Sequence of chain 59.C:
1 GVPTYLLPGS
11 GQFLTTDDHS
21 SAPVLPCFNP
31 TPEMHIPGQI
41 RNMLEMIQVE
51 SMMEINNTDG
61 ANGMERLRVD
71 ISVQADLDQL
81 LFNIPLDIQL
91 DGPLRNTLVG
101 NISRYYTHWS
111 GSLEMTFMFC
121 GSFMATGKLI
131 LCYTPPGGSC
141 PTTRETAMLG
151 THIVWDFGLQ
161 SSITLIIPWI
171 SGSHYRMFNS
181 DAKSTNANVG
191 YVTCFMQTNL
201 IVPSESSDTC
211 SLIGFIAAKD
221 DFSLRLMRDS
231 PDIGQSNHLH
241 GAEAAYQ

Sequence of chain 59.A:
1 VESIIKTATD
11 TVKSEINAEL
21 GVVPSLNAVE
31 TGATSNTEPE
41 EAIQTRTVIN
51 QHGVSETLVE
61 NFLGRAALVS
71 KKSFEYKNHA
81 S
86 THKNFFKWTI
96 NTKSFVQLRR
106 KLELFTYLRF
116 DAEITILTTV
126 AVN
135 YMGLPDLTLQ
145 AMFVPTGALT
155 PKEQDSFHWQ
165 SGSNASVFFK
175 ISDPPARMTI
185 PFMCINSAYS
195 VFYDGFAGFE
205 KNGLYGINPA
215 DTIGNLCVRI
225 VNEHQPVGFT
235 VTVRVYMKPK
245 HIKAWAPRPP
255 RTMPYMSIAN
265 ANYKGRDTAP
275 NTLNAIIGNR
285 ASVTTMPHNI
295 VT

This protein binds this small molecule.
Small molecule (SMILES): CC(=O)N[C@@H]1[C@@H](O)[C@H](O[C@@H]2O[C@H](CO[C@]3(C(=O)O)C[C@H](O)[C@@H](NC(C)=O)[C@H]([C@H](O)[C@H](O)CO)O3)[C@H](O)[C@H](O)[C@H]2O)[C@@H](CO)O[C@H]1O

Binding-site contacts:
Ligand atom O3 contacts residue GLY282 of chain 59.A at 3.4 Å.
Ligand atom O6 contacts residue ASP91 of chain 59.C at 3.3 Å.
Ligand atom C5 contacts residue PRO274 of chain 59.A at 3.9 Å (hydrophobic).
Ligand atom O3 contacts residue ASP91 of chain 59.C at 4.0 Å.
Ligand atom C5 contacts residue PRO231 of chain 59.C at 3.6 Å (hydrophobic).
Ligand atom C1 contacts residue ARG104 of chain 59.C at 3.7 Å.
Ligand atom O1B contacts residue ARG104 of chain 59.C at 2.8 Å (salt-bridge).
Ligand atom C3 contacts residue ARG104 of chain 59.C at 3.9 Å.
Ligand atom C11 contacts residue ILE233 of chain 59.C at 3.8 Å (hydrophobic).
Ligand atom C6 contacts residue ASP91 of chain 59.C at 3.9 Å.
Ligand atom C4 contacts residue ASP91 of chain 59.C at 3.3 Å.
Ligand atom O4 contacts residue ASP232 of chain 59.C at 2.8 Å (salt-bridge).
Ligand atom C11 contacts residue GLY234 of chain 59.C at 3.9 Å.
Ligand atom O10 contacts residue ASN275 of chain 59.A at 2.9 Å (h-bond).
Ligand atom O4 contacts residue PRO231 of chain 59.C at 3.8 Å.
Ligand atom O3 contacts residue PRO274 of chain 59.A at 3.9 Å.
Ligand atom C11 contacts residue PRO231 of chain 59.C at 4.0 Å (hydrophobic).
Ligand atom C11 contacts residue ASP232 of chain 59.C at 3.8 Å.
Ligand atom C4 contacts residue ASN275 of chain 59.A at 3.8 Å.
Ligand atom C3 contacts residue ARG95 of chain 59.C at 3.9 Å.
Ligand atom C5 contacts residue ASN275 of chain 59.A at 3.5 Å.
Ligand atom C6 contacts residue PRO231 of chain 59.C at 4.0 Å (hydrophobic).
Ligand atom C10 contacts residue ASN275 of chain 59.A at 3.2 Å.
Ligand atom C3 contacts residue PRO274 of chain 59.A at 3.8 Å (hydrophobic).
Ligand atom C4 contacts residue ARG104 of chain 59.C at 4.0 Å.
Ligand atom C3 contacts residue PRO274 of chain 59.A at 4.1 Å (hydrophobic).
Ligand atom C3 contacts residue ASP232 of chain 59.C at 4.1 Å.
Ligand atom C10 contacts residue PRO231 of chain 59.C at 3.9 Å (hydrophobic).
Ligand atom O4 contacts residue ASN275 of chain 59.A at 3.0 Å (h-bond).
Ligand atom C4 contacts residue ASP232 of chain 59.C at 3.5 Å.
Ligand atom O7 contacts residue PRO274 of chain 59.A at 3.4 Å.
Ligand atom O4 contacts residue ASP91 of chain 59.C at 2.8 Å (salt-bridge).
Ligand atom O10 contacts residue ARG270 of chain 59.A at 4.0 Å.
Ligand atom N5 contacts residue PRO231 of chain 59.C at 2.9 Å (h-bond).
Ligand atom C4 contacts residue PRO231 of chain 59.C at 3.4 Å (hydrophobic).
Ligand atom N5 contacts residue ASN275 of chain 59.A at 3.5 Å (h-bond).
Ligand atom O6 contacts residue PRO274 of chain 59.A at 3.7 Å.
Ligand atom C4 contacts residue PRO274 of chain 59.A at 4.0 Å (hydrophobic).
Ligand atom O7 contacts residue SER180 of chain 59.C at 3.7 Å.
Ligand atom O4 contacts residue ARG95 of chain 59.C at 3.6 Å.